This small molecule binds to this protein.
Small molecule (SMILES): COc1ccc(C[C@@H]2NC(=O)/C=C/C[C@@H]([C@H](C)[C@H]3O[C@@H]3c3ccccc3)OC(=O)[C@H](CC(C)C)OC(=O)[C@H](C)CNC2=O)cc1Cl

Sequence of chain 1.M:
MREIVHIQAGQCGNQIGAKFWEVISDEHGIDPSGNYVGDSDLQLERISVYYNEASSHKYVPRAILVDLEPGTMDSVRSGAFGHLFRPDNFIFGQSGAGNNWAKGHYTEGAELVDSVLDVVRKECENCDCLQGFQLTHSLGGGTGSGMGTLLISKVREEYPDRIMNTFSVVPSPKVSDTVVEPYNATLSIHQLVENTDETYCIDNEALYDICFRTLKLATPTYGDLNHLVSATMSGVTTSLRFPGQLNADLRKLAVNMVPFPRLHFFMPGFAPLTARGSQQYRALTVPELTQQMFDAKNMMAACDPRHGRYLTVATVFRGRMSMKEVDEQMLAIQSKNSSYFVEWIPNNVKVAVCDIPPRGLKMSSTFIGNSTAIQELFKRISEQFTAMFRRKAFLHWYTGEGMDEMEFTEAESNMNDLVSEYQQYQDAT

Sequence of chain 1.N:
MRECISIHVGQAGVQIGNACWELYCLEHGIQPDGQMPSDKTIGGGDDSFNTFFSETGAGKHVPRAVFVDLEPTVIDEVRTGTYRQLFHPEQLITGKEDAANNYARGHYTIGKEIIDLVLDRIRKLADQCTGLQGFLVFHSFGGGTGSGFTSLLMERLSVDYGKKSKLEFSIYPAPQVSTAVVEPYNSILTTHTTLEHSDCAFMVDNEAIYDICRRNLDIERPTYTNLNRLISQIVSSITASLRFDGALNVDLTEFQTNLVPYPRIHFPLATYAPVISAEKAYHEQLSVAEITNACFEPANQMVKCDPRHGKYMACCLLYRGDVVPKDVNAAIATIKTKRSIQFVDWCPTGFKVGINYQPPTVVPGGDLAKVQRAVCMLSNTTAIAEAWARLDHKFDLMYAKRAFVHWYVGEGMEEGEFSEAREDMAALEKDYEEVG

Binding-site contacts:
Ligand atom C10 contacts residue ASN99 of chain 1.M at 3.6 Å.
Ligand atom C6 contacts residue VAL179 of chain 1.M at 3.6 Å (hydrophobic).
Ligand atom C20 contacts residue ASN100 of chain 1.M at 3.4 Å.
Ligand atom C16 contacts residue THR253 of chain 1.N at 3.7 Å.
Ligand atom C6 contacts residue THR257 of chain 1.N at 3.4 Å.
Ligand atom O1 contacts residue LYS352 of chain 1.N at 3.0 Å (salt-bridge).
Ligand atom C31 contacts residue MET313 of chain 1.N at 3.3 Å (hydrophobic).
Ligand atom C32 contacts residue MET313 of chain 1.N at 3.5 Å (hydrophobic).
Ligand atom C33 contacts residue THR257 of chain 1.N at 3.3 Å.
Ligand atom C23 contacts residue ASN100 of chain 1.M at 3.5 Å.
Ligand atom C9 contacts residue ASN99 of chain 1.M at 3.5 Å.
Ligand atom O3 contacts residue THR257 of chain 1.N at 2.9 Å (h-bond).
Ligand atom N2 contacts residue THR257 of chain 1.N at 3.5 Å (h-bond).
Ligand atom C8 contacts residue THR178 of chain 1.M at 3.0 Å.
Ligand atom C34 contacts residue ASN258 of chain 1.N at 3.7 Å.
Ligand atom C33 contacts residue PHE394 of chain 1.M at 3.6 Å (hydrophobic).
Ligand atom C18 contacts residue THR257 of chain 1.N at 3.6 Å.
Ligand atom C34 contacts residue THR257 of chain 1.N at 3.0 Å.
Ligand atom C7 contacts residue THR178 of chain 1.M at 3.1 Å.
Ligand atom C10 contacts residue THR257 of chain 1.N at 3.7 Å.
Ligand atom O2 contacts residue PHE394 of chain 1.M at 3.2 Å.
Ligand atom C3 contacts residue GLU254 of chain 1.N at 3.5 Å.
Ligand atom CL1 contacts residue CYS347 of chain 1.N at 2.9 Å.
Ligand atom C4 contacts residue LYS352 of chain 1.N at 3.4 Å.
Ligand atom O2 contacts residue VAL179 of chain 1.M at 3.6 Å.
Ligand atom C49 contacts residue GLU254 of chain 1.N at 3.6 Å.
Ligand atom C8 contacts residue ASN99 of chain 1.M at 3.2 Å.
Ligand atom C12 contacts residue THR257 of chain 1.N at 3.5 Å.
Ligand atom O7 contacts residue TRP397 of chain 1.M at 3.3 Å.
Ligand atom C35 contacts residue VAL260 of chain 1.N at 3.3 Å (hydrophobic).
Ligand atom C31 contacts residue CYS347 of chain 1.N at 3.5 Å (hydrophobic).
Ligand atom C19 contacts residue TRP397 of chain 1.M at 3.7 Å (hydrophobic).
Ligand atom O5 contacts residue THR257 of chain 1.N at 3.5 Å.
Ligand atom CL1 contacts residue MET313 of chain 1.N at 2.5 Å.
Ligand atom C20 contacts residue TRP397 of chain 1.M at 3.5 Å (hydrophobic).
Ligand atom O4 contacts residue ASN99 of chain 1.M at 3.2 Å (h-bond).
Ligand atom O8 contacts residue MET313 of chain 1.N at 3.0 Å (h-bond).
Ligand atom O2 contacts residue THR257 of chain 1.N at 2.9 Å (h-bond).
Ligand atom C35 contacts residue MET313 of chain 1.N at 3.6 Å (hydrophobic).
Ligand atom CL1 contacts residue PRO348 of chain 1.N at 2.8 Å.